Sequence of chain 1.B:
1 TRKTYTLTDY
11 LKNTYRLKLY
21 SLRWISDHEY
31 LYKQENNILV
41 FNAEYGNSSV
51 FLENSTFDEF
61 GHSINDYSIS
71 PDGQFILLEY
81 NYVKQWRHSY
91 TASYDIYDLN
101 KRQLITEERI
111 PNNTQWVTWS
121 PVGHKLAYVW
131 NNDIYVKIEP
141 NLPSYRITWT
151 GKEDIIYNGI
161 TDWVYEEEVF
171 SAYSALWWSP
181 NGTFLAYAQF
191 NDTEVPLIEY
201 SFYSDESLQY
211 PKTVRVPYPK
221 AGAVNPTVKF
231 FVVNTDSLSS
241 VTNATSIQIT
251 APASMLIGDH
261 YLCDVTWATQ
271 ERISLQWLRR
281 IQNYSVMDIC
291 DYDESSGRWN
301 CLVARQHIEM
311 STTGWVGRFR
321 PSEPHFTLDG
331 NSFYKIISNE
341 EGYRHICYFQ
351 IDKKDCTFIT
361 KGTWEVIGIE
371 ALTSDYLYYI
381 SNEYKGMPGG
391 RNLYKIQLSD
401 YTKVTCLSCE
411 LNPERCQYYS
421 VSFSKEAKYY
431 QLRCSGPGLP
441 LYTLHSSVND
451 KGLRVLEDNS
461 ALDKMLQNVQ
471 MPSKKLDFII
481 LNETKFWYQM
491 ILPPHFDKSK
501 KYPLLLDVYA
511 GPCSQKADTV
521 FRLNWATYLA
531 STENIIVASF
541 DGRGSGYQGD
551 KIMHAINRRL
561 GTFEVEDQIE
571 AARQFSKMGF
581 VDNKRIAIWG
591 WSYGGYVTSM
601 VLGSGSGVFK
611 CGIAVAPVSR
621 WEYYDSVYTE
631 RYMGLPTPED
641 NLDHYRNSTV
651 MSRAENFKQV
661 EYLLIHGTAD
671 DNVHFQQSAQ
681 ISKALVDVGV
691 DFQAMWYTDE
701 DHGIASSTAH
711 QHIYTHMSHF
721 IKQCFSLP

A protein and the small-molecule ligand that binds it are described below.
Small molecule (SMILES): CC(=O)N[C@H]1[C@H](O[C@H]2[C@H](O)[C@@H](NC(C)=O)CO[C@@H]2CO)O[C@H](CO)[C@@H](O)[C@@H]1O

Binding-site contacts:
Ligand atom C8 contacts residue ASN42 of chain 1.B at 4.3 Å.
Ligand atom C8 contacts residue PHE41 of chain 1.B at 4.5 Å (hydrophobic).
Ligand atom C7 contacts residue SER49 of chain 1.B at 3.6 Å.
Ligand atom C8 contacts residue SER49 of chain 1.B at 3.9 Å.
Ligand atom C7 contacts residue SER48 of chain 1.B at 3.9 Å.
Ligand atom C8 contacts residue VAL40 of chain 1.B at 3.1 Å (hydrophobic).
Ligand atom C5 contacts residue ASN47 of chain 1.B at 3.6 Å.
Ligand atom C8 contacts residue ASN47 of chain 1.B at 4.0 Å.
Ligand atom C4 contacts residue ASN47 of chain 1.B at 4.3 Å.
Ligand atom C7 contacts residue ASN47 of chain 1.B at 3.4 Å.
Ligand atom C7 contacts residue VAL40 of chain 1.B at 4.4 Å (hydrophobic).
Ligand atom C1 contacts residue ASN42 of chain 1.B at 4.3 Å.
Ligand atom O5 contacts residue ASN47 of chain 1.B at 2.4 Å (h-bond).
Ligand atom C8 contacts residue SER48 of chain 1.B at 3.8 Å.
Ligand atom O7 contacts residue ASN47 of chain 1.B at 3.4 Å (h-bond).
Ligand atom O7 contacts residue SER48 of chain 1.B at 3.0 Å (h-bond).
Ligand atom C1 contacts residue ASN47 of chain 1.B at 1.4 Å.
Ligand atom N2 contacts residue ASN47 of chain 1.B at 2.9 Å (h-bond).
Ligand atom C3 contacts residue ASN47 of chain 1.B at 3.8 Å.
Ligand atom N2 contacts residue GLU29 of chain 1.B at 4.5 Å.
Ligand atom C8 contacts residue GLU29 of chain 1.B at 3.8 Å.
Ligand atom O7 contacts residue SER49 of chain 1.B at 2.6 Å (h-bond).
Ligand atom C2 contacts residue ASN47 of chain 1.B at 2.5 Å.
Ligand atom N2 contacts residue ASN42 of chain 1.B at 4.2 Å.